Sequence of chain 1.E:
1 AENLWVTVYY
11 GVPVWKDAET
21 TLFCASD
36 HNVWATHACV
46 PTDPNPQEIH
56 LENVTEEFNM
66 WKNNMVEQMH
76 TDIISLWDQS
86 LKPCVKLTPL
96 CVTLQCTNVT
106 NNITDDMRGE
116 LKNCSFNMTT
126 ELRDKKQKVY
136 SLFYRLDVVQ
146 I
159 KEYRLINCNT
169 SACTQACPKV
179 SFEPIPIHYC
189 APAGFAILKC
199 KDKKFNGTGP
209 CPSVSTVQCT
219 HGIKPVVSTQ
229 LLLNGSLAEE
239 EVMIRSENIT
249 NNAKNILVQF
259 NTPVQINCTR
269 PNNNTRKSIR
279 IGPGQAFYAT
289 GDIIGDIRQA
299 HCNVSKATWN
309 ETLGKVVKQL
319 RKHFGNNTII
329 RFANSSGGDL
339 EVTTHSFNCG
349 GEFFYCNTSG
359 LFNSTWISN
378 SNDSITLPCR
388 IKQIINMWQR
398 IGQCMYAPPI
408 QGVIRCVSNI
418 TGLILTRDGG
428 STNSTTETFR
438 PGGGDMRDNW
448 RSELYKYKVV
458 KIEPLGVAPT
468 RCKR

The small molecule below binds the protein below.
Small molecule (SMILES): CC(=O)N[C@H]1[C@H](O[C@H]2[C@H](O)[C@@H](NC(C)=O)CO[C@@H]2CO)O[C@H](CO)[C@@H](O)[C@@H]1O

Binding-site contacts:
Ligand atom O6 contacts residue VAL414 of chain 1.E at 3.9 Å.
Ligand atom C8 contacts residue ASN301 of chain 1.E at 4.0 Å.
Ligand atom O4 contacts residue GLN263 of chain 1.E at 4.4 Å.
Ligand atom O5 contacts residue ARG412 of chain 1.E at 3.3 Å (salt-bridge).
Ligand atom C1 contacts residue ARG412 of chain 1.E at 4.3 Å.
Ligand atom C6 contacts residue ARG412 of chain 1.E at 3.8 Å.
Ligand atom C7 contacts residue ASN265 of chain 1.E at 3.3 Å.
Ligand atom O5 contacts residue ASN265 of chain 1.E at 2.3 Å (h-bond).
Ligand atom O6 contacts residue ARG412 of chain 1.E at 3.0 Å (salt-bridge).
Ligand atom C5 contacts residue ASN265 of chain 1.E at 3.6 Å.
Ligand atom C3 contacts residue GLN263 of chain 1.E at 3.3 Å.
Ligand atom C4 contacts residue ASN265 of chain 1.E at 4.2 Å.
Ligand atom C8 contacts residue ASN265 of chain 1.E at 4.5 Å.
Ligand atom C5 contacts residue ARG412 of chain 1.E at 4.2 Å.
Ligand atom C3 contacts residue ASN265 of chain 1.E at 3.8 Å.
Ligand atom C7 contacts residue ASN301 of chain 1.E at 4.4 Å.
Ligand atom O5 contacts residue VAL414 of chain 1.E at 4.4 Å.
Ligand atom C8 contacts residue VAL302 of chain 1.E at 3.8 Å (hydrophobic).
Ligand atom C5 contacts residue GLN263 of chain 1.E at 4.0 Å.
Ligand atom N2 contacts residue GLN263 of chain 1.E at 3.6 Å.
Ligand atom O7 contacts residue ASN301 of chain 1.E at 3.8 Å.
Ligand atom O3 contacts residue GLN263 of chain 1.E at 4.3 Å.
Ligand atom O5 contacts residue GLN263 of chain 1.E at 4.3 Å.
Ligand atom C4 contacts residue GLN263 of chain 1.E at 4.1 Å.
Ligand atom N2 contacts residue ASN265 of chain 1.E at 2.9 Å (h-bond).
Ligand atom C8 contacts residue GLN263 of chain 1.E at 4.2 Å.
Ligand atom C1 contacts residue ASN265 of chain 1.E at 1.4 Å.
Ligand atom O7 contacts residue ASN265 of chain 1.E at 3.2 Å (h-bond).
Ligand atom C8 contacts residue SER303 of chain 1.E at 3.4 Å.
Ligand atom O6 contacts residue ASN379 of chain 1.E at 3.4 Å (h-bond).
Ligand atom C2 contacts residue GLN263 of chain 1.E at 3.7 Å.
Ligand atom C2 contacts residue ASN265 of chain 1.E at 2.4 Å.
Ligand atom C1 contacts residue GLN263 of chain 1.E at 3.6 Å.